Sequence of chain 1.C:
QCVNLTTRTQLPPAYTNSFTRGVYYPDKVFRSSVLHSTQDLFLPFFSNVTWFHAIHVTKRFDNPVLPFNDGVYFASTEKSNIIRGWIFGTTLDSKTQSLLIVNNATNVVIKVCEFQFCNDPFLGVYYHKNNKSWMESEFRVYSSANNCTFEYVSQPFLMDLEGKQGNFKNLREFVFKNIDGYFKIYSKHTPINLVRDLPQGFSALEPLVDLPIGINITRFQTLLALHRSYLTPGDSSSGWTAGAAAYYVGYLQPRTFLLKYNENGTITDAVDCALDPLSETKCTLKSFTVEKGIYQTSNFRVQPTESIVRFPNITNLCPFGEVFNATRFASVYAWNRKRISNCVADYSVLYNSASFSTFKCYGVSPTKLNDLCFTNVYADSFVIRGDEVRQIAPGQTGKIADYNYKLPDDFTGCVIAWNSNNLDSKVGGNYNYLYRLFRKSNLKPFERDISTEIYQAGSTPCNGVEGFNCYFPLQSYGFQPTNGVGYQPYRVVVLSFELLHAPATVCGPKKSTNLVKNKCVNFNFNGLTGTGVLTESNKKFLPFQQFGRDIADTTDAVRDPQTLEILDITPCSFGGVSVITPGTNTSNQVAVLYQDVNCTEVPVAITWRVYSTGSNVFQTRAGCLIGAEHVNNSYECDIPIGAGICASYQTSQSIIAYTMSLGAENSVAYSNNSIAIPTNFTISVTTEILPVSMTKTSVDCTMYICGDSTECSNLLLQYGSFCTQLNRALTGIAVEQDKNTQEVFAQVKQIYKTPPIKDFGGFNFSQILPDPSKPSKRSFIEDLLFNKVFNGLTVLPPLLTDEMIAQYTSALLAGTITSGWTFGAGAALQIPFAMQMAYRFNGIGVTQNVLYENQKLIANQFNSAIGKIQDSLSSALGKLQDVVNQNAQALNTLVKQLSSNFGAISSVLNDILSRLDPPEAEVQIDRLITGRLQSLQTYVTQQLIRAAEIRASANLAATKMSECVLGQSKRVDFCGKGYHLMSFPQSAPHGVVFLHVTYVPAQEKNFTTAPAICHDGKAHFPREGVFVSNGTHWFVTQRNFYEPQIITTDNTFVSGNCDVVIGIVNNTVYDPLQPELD

Sequence of chain 1.A:
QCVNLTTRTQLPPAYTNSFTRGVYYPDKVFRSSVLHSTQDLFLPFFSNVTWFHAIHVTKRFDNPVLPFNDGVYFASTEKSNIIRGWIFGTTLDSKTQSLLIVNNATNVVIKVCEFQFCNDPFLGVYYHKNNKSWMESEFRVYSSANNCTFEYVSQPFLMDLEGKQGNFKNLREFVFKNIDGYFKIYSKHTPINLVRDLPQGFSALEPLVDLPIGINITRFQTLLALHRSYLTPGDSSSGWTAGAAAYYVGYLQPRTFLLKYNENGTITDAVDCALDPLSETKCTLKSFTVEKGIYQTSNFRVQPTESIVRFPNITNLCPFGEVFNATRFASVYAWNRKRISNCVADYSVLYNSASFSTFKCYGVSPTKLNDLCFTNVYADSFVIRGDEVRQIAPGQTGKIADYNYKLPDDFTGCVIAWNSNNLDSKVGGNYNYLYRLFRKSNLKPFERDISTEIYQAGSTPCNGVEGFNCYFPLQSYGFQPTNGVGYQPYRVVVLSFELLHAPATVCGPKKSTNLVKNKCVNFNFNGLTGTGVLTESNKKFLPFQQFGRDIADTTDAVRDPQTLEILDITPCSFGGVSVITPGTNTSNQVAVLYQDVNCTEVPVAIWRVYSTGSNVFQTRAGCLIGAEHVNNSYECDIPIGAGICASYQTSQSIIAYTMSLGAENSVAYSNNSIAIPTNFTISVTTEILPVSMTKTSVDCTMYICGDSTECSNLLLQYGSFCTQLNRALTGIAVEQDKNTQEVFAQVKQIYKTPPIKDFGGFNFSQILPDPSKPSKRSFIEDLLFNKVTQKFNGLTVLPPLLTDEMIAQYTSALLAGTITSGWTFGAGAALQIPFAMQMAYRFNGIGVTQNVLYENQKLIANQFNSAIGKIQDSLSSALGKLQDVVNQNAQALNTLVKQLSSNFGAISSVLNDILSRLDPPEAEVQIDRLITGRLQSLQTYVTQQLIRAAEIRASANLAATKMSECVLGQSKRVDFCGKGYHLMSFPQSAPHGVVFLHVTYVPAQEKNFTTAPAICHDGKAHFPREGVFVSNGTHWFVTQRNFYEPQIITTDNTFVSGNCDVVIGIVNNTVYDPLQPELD

Binding-site contacts:
Ligand atom N2 contacts residue ASN282 of chain 1.A at 3.0 Å (h-bond).
Ligand atom O6 contacts residue ASN280 of chain 1.A at 2.9 Å (h-bond).
Ligand atom C8 contacts residue LYS558 of chain 1.C at 4.1 Å.
Ligand atom C1 contacts residue ASN282 of chain 1.A at 1.4 Å.
Ligand atom O5 contacts residue ASN280 of chain 1.A at 3.3 Å (h-bond).
Ligand atom C1 contacts residue ASN280 of chain 1.A at 4.0 Å.
Ligand atom O6 contacts residue GLU281 of chain 1.A at 4.3 Å.
Ligand atom C3 contacts residue ASN282 of chain 1.A at 3.8 Å.
Ligand atom C7 contacts residue ASN282 of chain 1.A at 3.6 Å.
Ligand atom C5 contacts residue ASN282 of chain 1.A at 3.7 Å.
Ligand atom O7 contacts residue ASN282 of chain 1.A at 3.8 Å.
Ligand atom O5 contacts residue ASN282 of chain 1.A at 2.3 Å (h-bond).
Ligand atom C4 contacts residue ASN282 of chain 1.A at 4.2 Å.
Ligand atom C6 contacts residue ASN280 of chain 1.A at 3.9 Å.
Ligand atom C2 contacts residue ASN282 of chain 1.A at 2.5 Å.
Ligand atom C5 contacts residue ASN280 of chain 1.A at 3.9 Å.

A small-molecule ligand and the protein it binds are described below.
Small molecule (SMILES): CC(=O)N[C@@H]1[C@@H](O)[C@H](O)[C@@H](CO)O[C@H]1O